Binding-site contacts:
Ligand atom CAG contacts residue MET125 of chain 1.A at 4.1 Å (hydrophobic).
Ligand atom CAM contacts residue LEU95 of chain 1.A at 3.9 Å (hydrophobic).
Ligand atom OAB contacts residue ARG98 of chain 1.A at 3.0 Å (salt-bridge).
Ligand atom CAX contacts residue GLY225 of chain 1.A at 3.9 Å.
Ligand atom NAO contacts residue PHE108 of chain 1.A at 4.0 Å.
Ligand atom CAK contacts residue LEU50 of chain 1.A at 3.8 Å (hydrophobic).
Ligand atom CAQ contacts residue PHE108 of chain 1.A at 4.1 Å (hydrophobic).
Ligand atom CAL contacts residue ALA54 of chain 1.A at 4.1 Å (hydrophobic).
Ligand atom CAX contacts residue MET47 of chain 1.A at 3.8 Å (hydrophobic).
Ligand atom FAF contacts residue GLY225 of chain 1.A at 3.9 Å.
Ligand atom CAL contacts residue LEU50 of chain 1.A at 3.9 Å (hydrophobic).
Ligand atom CAM contacts residue LEU91 of chain 1.A at 3.5 Å (hydrophobic).
Ligand atom FAF contacts residue MET125 of chain 1.A at 3.8 Å.
Ligand atom OAB contacts residue LEU91 of chain 1.A at 4.1 Å.
Ligand atom OAB contacts residue GLU57 of chain 1.A at 2.4 Å (salt-bridge).
Ligand atom CAQ contacts residue LEU91 of chain 1.A at 4.1 Å (hydrophobic).
Ligand atom CAJ contacts residue MET47 of chain 1.A at 3.9 Å (hydrophobic).
Ligand atom FAE contacts residue LEU88 of chain 1.A at 4.1 Å.
Ligand atom CAA contacts residue PHE129 of chain 1.A at 3.2 Å (hydrophobic).
Ligand atom CAR contacts residue PHE108 of chain 1.A at 4.0 Å (hydrophobic).
Ligand atom CAH contacts residue THR51 of chain 1.A at 3.9 Å.
Ligand atom CAA contacts residue ILE128 of chain 1.A at 3.7 Å (hydrophobic).
Ligand atom CAA contacts residue LEU132 of chain 1.A at 3.4 Å (hydrophobic).
Ligand atom FAF contacts residue HIS228 of chain 1.A at 3.1 Å.
Ligand atom CAI contacts residue GLU57 of chain 1.A at 3.2 Å.
Ligand atom FAE contacts residue GLY225 of chain 1.A at 3.0 Å.
Ligand atom CAP contacts residue GLU57 of chain 1.A at 3.1 Å.
Ligand atom CAX contacts residue MET125 of chain 1.A at 4.1 Å (hydrophobic).
Ligand atom CAP contacts residue ARG98 of chain 1.A at 3.9 Å.
Ligand atom CAP contacts residue LEU91 of chain 1.A at 4.0 Å (hydrophobic).
Ligand atom FAF contacts residue MET47 of chain 1.A at 3.1 Å.
Ligand atom CAT contacts residue MET47 of chain 1.A at 3.9 Å (hydrophobic).
Ligand atom OAC contacts residue LEU95 of chain 1.A at 3.6 Å.
Ligand atom OAC contacts residue MET92 of chain 1.A at 3.5 Å.
Ligand atom CAN contacts residue MET92 of chain 1.A at 3.9 Å (hydrophobic).
Ligand atom FAD contacts residue MET47 of chain 1.A at 3.7 Å.
Ligand atom FAD contacts residue MET125 of chain 1.A at 3.1 Å.
Ligand atom CAI contacts residue LEU53 of chain 1.A at 3.9 Å (hydrophobic).
Ligand atom CAU contacts residue LEU88 of chain 1.A at 4.1 Å (hydrophobic).
Ligand atom CAN contacts residue ILE128 of chain 1.A at 4.1 Å (hydrophobic).

This protein binds this small molecule.
Small molecule (SMILES): C=CCn1nc(-c2ccc(O)cc2O)c2cccc(C(F)(F)F)c21

Sequence of chain 1.A:
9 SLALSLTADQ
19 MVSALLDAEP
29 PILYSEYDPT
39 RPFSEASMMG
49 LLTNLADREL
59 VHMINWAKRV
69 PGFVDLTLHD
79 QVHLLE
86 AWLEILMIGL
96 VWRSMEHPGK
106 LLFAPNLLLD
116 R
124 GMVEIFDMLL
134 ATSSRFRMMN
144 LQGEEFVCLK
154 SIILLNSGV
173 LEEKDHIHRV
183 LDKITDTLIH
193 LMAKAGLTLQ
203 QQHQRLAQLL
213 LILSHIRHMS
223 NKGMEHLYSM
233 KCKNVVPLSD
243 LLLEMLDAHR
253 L